The protein below binds the small molecule below.
Small molecule (SMILES): NC(=O)c1ccccc1O

Sequence of chain 1.B:
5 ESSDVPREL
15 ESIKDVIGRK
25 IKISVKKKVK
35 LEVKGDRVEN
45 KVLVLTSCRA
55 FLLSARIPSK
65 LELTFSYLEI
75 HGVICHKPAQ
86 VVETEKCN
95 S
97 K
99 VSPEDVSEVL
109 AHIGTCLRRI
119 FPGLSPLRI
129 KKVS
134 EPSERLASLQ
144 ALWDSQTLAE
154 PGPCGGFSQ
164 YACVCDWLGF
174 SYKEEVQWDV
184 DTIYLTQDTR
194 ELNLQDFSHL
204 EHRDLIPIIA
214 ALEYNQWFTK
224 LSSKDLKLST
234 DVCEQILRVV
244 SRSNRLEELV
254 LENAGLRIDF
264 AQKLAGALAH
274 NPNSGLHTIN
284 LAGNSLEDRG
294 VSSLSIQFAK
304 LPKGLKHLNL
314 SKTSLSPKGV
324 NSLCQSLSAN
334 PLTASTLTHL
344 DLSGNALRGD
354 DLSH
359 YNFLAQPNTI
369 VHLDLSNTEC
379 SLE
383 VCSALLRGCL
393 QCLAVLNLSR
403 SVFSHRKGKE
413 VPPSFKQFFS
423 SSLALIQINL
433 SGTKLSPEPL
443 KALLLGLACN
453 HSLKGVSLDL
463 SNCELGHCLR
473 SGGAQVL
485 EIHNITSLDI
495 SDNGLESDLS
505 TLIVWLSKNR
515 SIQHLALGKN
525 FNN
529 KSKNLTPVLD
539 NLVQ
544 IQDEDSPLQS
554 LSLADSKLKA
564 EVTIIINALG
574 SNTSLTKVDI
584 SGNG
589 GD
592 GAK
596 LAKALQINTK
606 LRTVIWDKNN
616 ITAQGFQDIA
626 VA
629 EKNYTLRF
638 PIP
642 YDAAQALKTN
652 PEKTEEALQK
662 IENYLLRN

Binding-site contacts:
Ligand atom C5 contacts residue ARG408 of chain 1.B at 4.2 Å.
Ligand atom C2 contacts residue PRO414 of chain 1.B at 3.6 Å (hydrophobic).
Ligand atom C contacts residue SER416 of chain 1.B at 4.1 Å.
Ligand atom O contacts residue SER385 of chain 1.B at 3.3 Å (h-bond).
Ligand atom C3 contacts residue PRO414 of chain 1.B at 4.0 Å (hydrophobic).
Ligand atom C4 contacts residue MSE382 of chain 1.B at 3.9 Å.
Ligand atom C2 contacts residue MSE382 of chain 1.B at 4.2 Å.
Ligand atom C5 contacts residue GLU381 of chain 1.B at 4.2 Å.
Ligand atom C contacts residue SER385 of chain 1.B at 4.4 Å.
Ligand atom C2 contacts residue SER385 of chain 1.B at 4.4 Å.
Ligand atom C1 contacts residue PRO414 of chain 1.B at 4.0 Å (hydrophobic).
Ligand atom C3 contacts residue MSE382 of chain 1.B at 3.6 Å.
Ligand atom C2 contacts residue GLU381 of chain 1.B at 4.1 Å.
Ligand atom C contacts residue PRO414 of chain 1.B at 4.1 Å (hydrophobic).
Ligand atom C3 contacts residue GLU381 of chain 1.B at 3.4 Å.
Ligand atom C4 contacts residue ARG408 of chain 1.B at 3.8 Å.
Ligand atom O contacts residue SER416 of chain 1.B at 3.3 Å (h-bond).
Ligand atom N contacts residue PRO414 of chain 1.B at 4.4 Å.
Ligand atom C4 contacts residue GLU381 of chain 1.B at 3.1 Å.